The small molecule below binds the protein below.
Small molecule (SMILES): CC(=O)N[C@H]1[C@H](O[C@H]2[C@H](O)[C@@H](NC(C)=O)CO[C@@H]2CO)O[C@H](CO)[C@@H](O)[C@@H]1O

Binding-site contacts:
Ligand atom O5 contacts residue ASN343 of chain 1.B at 2.3 Å (h-bond).
Ligand atom C7 contacts residue PHE342 of chain 1.B at 4.4 Å (hydrophobic).
Ligand atom N2 contacts residue ASN343 of chain 1.B at 2.9 Å (h-bond).
Ligand atom O7 contacts residue ASN343 of chain 1.B at 4.2 Å.
Ligand atom C3 contacts residue ASN343 of chain 1.B at 3.8 Å.
Ligand atom C8 contacts residue PHE342 of chain 1.B at 3.4 Å (hydrophobic).
Ligand atom C5 contacts residue ASN343 of chain 1.B at 3.6 Å.
Ligand atom C4 contacts residue ASN343 of chain 1.B at 4.3 Å.
Ligand atom C7 contacts residue ASN343 of chain 1.B at 3.8 Å.
Ligand atom C1 contacts residue ASN343 of chain 1.B at 1.4 Å.
Ligand atom N2 contacts residue PHE342 of chain 1.B at 4.3 Å.
Ligand atom C2 contacts residue ASN343 of chain 1.B at 2.5 Å.

Sequence of chain 1.B:
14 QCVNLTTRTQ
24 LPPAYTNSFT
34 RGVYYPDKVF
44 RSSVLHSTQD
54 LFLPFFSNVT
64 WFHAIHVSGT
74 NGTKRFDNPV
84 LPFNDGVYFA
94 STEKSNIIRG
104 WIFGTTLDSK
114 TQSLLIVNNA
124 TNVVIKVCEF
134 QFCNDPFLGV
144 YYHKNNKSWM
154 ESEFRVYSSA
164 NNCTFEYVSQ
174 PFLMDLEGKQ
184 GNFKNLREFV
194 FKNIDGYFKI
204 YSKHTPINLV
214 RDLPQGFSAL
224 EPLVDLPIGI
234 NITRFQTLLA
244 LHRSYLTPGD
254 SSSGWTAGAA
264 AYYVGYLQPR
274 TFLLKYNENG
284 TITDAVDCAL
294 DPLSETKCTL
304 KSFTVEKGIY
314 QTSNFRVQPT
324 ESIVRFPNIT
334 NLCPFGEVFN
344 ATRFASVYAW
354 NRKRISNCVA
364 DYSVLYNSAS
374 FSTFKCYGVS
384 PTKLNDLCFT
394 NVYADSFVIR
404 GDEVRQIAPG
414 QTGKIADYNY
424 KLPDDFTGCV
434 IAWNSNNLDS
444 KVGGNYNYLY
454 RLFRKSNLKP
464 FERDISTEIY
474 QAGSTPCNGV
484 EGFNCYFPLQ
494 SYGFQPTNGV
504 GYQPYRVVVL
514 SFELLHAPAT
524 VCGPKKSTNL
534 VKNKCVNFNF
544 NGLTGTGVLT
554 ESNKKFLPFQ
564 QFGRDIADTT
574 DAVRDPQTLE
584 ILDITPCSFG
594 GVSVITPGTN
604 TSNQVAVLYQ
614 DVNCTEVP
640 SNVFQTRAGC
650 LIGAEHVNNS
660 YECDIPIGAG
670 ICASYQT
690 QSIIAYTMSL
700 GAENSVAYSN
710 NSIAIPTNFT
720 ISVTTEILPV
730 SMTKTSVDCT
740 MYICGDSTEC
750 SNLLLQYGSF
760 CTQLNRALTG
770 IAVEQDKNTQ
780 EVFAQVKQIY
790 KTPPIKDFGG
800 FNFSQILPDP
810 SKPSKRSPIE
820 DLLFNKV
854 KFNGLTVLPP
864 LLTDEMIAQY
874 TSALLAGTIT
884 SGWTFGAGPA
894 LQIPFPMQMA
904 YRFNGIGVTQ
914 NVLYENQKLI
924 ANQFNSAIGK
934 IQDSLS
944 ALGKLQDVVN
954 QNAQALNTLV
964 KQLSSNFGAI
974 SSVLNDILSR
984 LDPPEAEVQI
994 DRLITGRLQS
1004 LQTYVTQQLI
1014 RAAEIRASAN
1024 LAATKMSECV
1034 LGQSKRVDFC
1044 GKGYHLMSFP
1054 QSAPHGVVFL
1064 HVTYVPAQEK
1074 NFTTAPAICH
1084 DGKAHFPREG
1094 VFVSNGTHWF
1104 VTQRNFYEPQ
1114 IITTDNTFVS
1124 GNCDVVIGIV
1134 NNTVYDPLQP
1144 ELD